Sequence of chain 1.A:
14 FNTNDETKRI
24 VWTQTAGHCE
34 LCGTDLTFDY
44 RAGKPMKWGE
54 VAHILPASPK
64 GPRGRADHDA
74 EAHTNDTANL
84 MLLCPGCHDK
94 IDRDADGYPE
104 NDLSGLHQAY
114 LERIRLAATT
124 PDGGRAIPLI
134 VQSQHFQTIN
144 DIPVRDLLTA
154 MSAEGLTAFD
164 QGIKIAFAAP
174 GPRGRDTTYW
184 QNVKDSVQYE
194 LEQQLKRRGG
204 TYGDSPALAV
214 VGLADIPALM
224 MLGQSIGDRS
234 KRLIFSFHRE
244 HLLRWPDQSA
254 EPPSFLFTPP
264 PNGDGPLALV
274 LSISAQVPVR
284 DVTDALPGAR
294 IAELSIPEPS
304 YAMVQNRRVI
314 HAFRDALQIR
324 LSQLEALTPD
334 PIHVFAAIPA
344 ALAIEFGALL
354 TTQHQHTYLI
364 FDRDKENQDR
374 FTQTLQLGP

The protein below binds the small molecule below.
Small molecule (SMILES): Nc1nc2c(ncn2[C@@H]2O[C@@H]3COP(=O)(O)O[C@@H]4[C@H](O)[C@@H](COP(=O)(O)O[C@H]3[C@H]2O)O[C@H]4n2cnc3c(N)ncnc32)c(=O)[nH]1

Binding-site contacts:
Ligand atom C02 contacts residue HIS357 of chain 1.B at 3.4 Å.
Ligand atom C02 contacts residue ALA278 of chain 1.A at 3.6 Å (hydrophobic).
Ligand atom O15 contacts residue ARG242 of chain 1.A at 3.0 Å (salt-bridge).
Ligand atom N01 contacts residue ALA278 of chain 1.A at 3.4 Å.
Ligand atom N39 contacts residue PHE240 of chain 1.A at 3.5 Å.
Ligand atom C37 contacts residue ARG242 of chain 1.A at 3.4 Å.
Ligand atom N01 contacts residue TYR304 of chain 1.A at 3.0 Å (h-bond).
Ligand atom C21 contacts residue ALA217 of chain 1.A at 3.2 Å (hydrophobic).
Ligand atom O25 contacts residue GLN356 of chain 1.B at 3.3 Å.
Ligand atom O25 contacts residue HIS138 of chain 1.A at 3.1 Å (h-bond).
Ligand atom N35 contacts residue ARG242 of chain 1.A at 3.4 Å (salt-bridge).
Ligand atom C22 contacts residue ALA217 of chain 1.A at 3.1 Å (hydrophobic).
Ligand atom O20 contacts residue ALA343 of chain 1.A at 3.0 Å (h-bond).
Ligand atom O30 contacts residue HIS357 of chain 1.B at 2.8 Å (h-bond).
Ligand atom C19 contacts residue ILE219 of chain 1.A at 3.5 Å (hydrophobic).
Ligand atom O26 contacts residue GLN356 of chain 1.B at 2.6 Å (h-bond).
Ligand atom N45 contacts residue HIS357 of chain 1.B at 3.5 Å.
Ligand atom N01 contacts residue HIS357 of chain 1.B at 3.6 Å.
Ligand atom N38 contacts residue ARG242 of chain 1.A at 3.5 Å.
Ligand atom O20 contacts residue PRO342 of chain 1.A at 3.2 Å.
Ligand atom N35 contacts residue ARG232 of chain 1.B at 2.8 Å (salt-bridge).
Ligand atom O44 contacts residue ARG366 of chain 1.A at 3.1 Å (salt-bridge).
Ligand atom N45 contacts residue ALA278 of chain 1.A at 3.5 Å.
Ligand atom O27 contacts residue ILE219 of chain 1.A at 3.5 Å.
Ligand atom O17 contacts residue ILE341 of chain 1.A at 3.1 Å (h-bond).
Ligand atom O26 contacts residue THR355 of chain 1.B at 3.1 Å.
Ligand atom N38 contacts residue ARG232 of chain 1.B at 3.4 Å.
Ligand atom N38 contacts residue ASP231 of chain 1.B at 2.9 Å (salt-bridge).
Ligand atom O20 contacts residue ILE219 of chain 1.A at 3.5 Å.
Ligand atom O30 contacts residue GLN356 of chain 1.B at 3.6 Å.
Ligand atom N06 contacts residue ARG366 of chain 1.A at 3.3 Å (salt-bridge).
Ligand atom N39 contacts residue ARG242 of chain 1.A at 3.4 Å (salt-bridge).
Ligand atom O10 contacts residue ILE219 of chain 1.A at 3.5 Å.
Ligand atom O26 contacts residue PHE139 of chain 1.A at 3.5 Å.
Ligand atom O20 contacts residue ILE341 of chain 1.A at 2.9 Å (h-bond).
Ligand atom N06 contacts residue PHE374 of chain 1.A at 3.5 Å.
Ligand atom O23 contacts residue PHE139 of chain 1.A at 3.4 Å.
Ligand atom C40 contacts residue PHE240 of chain 1.A at 3.6 Å (hydrophobic).
Ligand atom C36 contacts residue ARG242 of chain 1.A at 3.4 Å.
Ligand atom O16 contacts residue SER277 of chain 1.A at 2.6 Å (h-bond).

Sequence of chain 1.B:
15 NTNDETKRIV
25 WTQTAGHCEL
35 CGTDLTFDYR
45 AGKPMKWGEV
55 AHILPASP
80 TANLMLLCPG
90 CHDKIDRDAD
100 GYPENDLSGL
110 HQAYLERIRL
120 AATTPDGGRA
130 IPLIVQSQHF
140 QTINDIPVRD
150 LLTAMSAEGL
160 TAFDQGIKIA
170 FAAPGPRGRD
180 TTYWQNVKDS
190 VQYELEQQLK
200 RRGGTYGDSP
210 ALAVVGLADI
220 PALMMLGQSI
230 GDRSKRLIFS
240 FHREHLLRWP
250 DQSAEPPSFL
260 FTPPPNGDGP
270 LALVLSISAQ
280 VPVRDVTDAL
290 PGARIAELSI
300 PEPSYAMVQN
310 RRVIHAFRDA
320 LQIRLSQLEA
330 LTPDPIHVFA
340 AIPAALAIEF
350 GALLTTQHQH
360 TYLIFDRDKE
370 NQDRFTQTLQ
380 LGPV